Binding-site contacts:
Ligand atom O34 contacts residue MG1 of chain 1.HCA at 3.9 Å.

A small-molecule ligand and the protein it binds are described below.
Small molecule (SMILES): NC[C@@H]1O[C@H](O[C@H]2[C@@H](O)[C@H](O[C@@H]3[C@@H](O)[C@H](N)C[C@H](N)[C@H]3O[C@H]3O[C@H](CO)[C@@H](O)[C@H](O)[C@H]3N)O[C@@H]2CO)[C@H](N)[C@@H](O)[C@@H]1O